Binding-site contacts:
Ligand atom O3 contacts residue ASN687 of chain 1.B at 4.5 Å.
Ligand atom O5 contacts residue ASN687 of chain 1.B at 2.5 Å (h-bond).
Ligand atom C6 contacts residue LYS487 of chain 1.B at 3.9 Å.
Ligand atom O6 contacts residue ASN494 of chain 1.B at 4.1 Å.
Ligand atom C4 contacts residue ASN687 of chain 1.B at 4.3 Å.
Ligand atom C5 contacts residue ASN687 of chain 1.B at 3.7 Å.
Ligand atom C1 contacts residue LYS487 of chain 1.B at 4.3 Å.
Ligand atom C5 contacts residue LYS487 of chain 1.B at 4.1 Å.
Ligand atom O5 contacts residue LYS487 of chain 1.B at 3.3 Å.
Ligand atom C7 contacts residue ASN687 of chain 1.B at 3.7 Å.
Ligand atom C7 contacts residue PRO686 of chain 1.B at 3.8 Å (hydrophobic).
Ligand atom O3 contacts residue PRO686 of chain 1.B at 4.4 Å.
Ligand atom C2 contacts residue ASN687 of chain 1.B at 2.6 Å.
Ligand atom C2 contacts residue PRO686 of chain 1.B at 4.4 Å (hydrophobic).
Ligand atom C1 contacts residue ASN687 of chain 1.B at 1.5 Å.
Ligand atom C8 contacts residue PRO686 of chain 1.B at 4.0 Å (hydrophobic).
Ligand atom O7 contacts residue PRO686 of chain 1.B at 3.4 Å.
Ligand atom N2 contacts residue ASN687 of chain 1.B at 3.1 Å (h-bond).
Ligand atom C6 contacts residue ASN494 of chain 1.B at 3.8 Å.
Ligand atom O3 contacts residue LYS484 of chain 1.B at 4.1 Å.
Ligand atom C8 contacts residue ASN687 of chain 1.B at 3.5 Å.
Ligand atom C3 contacts residue ASN687 of chain 1.B at 3.9 Å.

Sequence of chain 1.B:
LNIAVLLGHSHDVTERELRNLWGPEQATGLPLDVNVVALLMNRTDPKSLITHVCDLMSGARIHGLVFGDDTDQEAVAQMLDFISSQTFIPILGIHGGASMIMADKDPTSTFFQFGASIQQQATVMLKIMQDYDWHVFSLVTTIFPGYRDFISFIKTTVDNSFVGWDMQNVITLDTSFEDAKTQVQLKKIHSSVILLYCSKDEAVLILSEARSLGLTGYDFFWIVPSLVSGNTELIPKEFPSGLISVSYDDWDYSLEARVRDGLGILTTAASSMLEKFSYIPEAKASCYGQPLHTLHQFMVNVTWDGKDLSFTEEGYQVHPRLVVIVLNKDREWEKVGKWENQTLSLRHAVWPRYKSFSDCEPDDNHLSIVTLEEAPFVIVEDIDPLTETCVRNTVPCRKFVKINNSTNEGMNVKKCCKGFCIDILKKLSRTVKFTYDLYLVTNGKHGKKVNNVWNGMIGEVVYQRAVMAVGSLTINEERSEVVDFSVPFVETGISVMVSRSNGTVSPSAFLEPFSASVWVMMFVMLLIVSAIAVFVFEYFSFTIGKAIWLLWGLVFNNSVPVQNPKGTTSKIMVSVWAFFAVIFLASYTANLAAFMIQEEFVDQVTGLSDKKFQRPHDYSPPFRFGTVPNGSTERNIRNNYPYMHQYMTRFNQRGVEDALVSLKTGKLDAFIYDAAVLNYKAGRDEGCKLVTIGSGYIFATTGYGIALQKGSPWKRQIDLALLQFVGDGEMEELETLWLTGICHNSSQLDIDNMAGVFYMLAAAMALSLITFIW

The small molecule below binds the protein below.
Small molecule (SMILES): CC(=O)N[C@H]1[C@H](O[C@H]2[C@H](O)[C@@H](NC(C)=O)CO[C@@H]2CO)O[C@H](CO)[C@@H](O)[C@@H]1O